Sequence of chain 2.A:
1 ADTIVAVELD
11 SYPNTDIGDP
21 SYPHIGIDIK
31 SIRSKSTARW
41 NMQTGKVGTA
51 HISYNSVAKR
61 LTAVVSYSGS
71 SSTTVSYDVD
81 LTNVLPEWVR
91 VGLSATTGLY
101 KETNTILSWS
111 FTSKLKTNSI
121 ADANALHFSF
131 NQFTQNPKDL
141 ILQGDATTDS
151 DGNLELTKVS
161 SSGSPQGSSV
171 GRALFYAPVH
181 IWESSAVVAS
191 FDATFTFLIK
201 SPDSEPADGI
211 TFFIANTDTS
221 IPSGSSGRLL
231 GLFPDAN

Binding-site contacts:
Ligand atom C10 contacts residue LEU99 of chain 2.A at 3.8 Å (hydrophobic).
Ligand atom N1 contacts residue TYR12 of chain 2.A at 3.5 Å (h-bond).
Ligand atom C3 contacts residue ASN14 of chain 2.A at 4.2 Å.
Ligand atom C11 contacts residue TYR100 of chain 2.A at 4.1 Å (hydrophobic).
Ligand atom O4 contacts residue ARG228 of chain 2.A at 3.2 Å (salt-bridge).
Ligand atom C8 contacts residue LEU99 of chain 2.A at 3.6 Å (hydrophobic).
Ligand atom C4 contacts residue ASN14 of chain 2.A at 4.0 Å.
Ligand atom O4 contacts residue GLY227 of chain 2.A at 4.0 Å.
Ligand atom C5 contacts residue LEU99 of chain 2.A at 4.1 Å (hydrophobic).
Ligand atom C1 contacts residue LEU99 of chain 2.A at 3.7 Å (hydrophobic).
Ligand atom O3 contacts residue ARG228 of chain 2.A at 3.0 Å (salt-bridge).
Ligand atom O5 contacts residue TYR100 of chain 2.A at 4.1 Å.
Ligand atom O6 contacts residue ASP208 of chain 2.A at 2.4 Å (salt-bridge).
Ligand atom C4 contacts residue ARG228 of chain 2.A at 3.7 Å.
Ligand atom C13 contacts residue LEU99 of chain 2.A at 3.7 Å (hydrophobic).
Ligand atom C6 contacts residue ALA207 of chain 2.A at 3.5 Å (hydrophobic).
Ligand atom C11 contacts residue TYR12 of chain 2.A at 3.3 Å (hydrophobic).
Ligand atom C3 contacts residue ARG228 of chain 2.A at 3.9 Å.
Ligand atom O4 contacts residue ASN14 of chain 2.A at 2.8 Å (h-bond).
Ligand atom O3 contacts residue GLY227 of chain 2.A at 3.8 Å.
Ligand atom O4 contacts residue ASP208 of chain 2.A at 2.4 Å (salt-bridge).
Ligand atom O6 contacts residue LEU99 of chain 2.A at 3.2 Å (h-bond).
Ligand atom C12 contacts residue LEU99 of chain 2.A at 3.5 Å (hydrophobic).
Ligand atom O2 contacts residue LEU99 of chain 2.A at 3.5 Å (h-bond).
Ligand atom C6 contacts residue LEU99 of chain 2.A at 4.1 Å (hydrophobic).
Ligand atom O6 contacts residue GLY98 of chain 2.A at 3.3 Å.
Ligand atom O5 contacts residue LEU99 of chain 2.A at 3.1 Å (h-bond).
Ligand atom C14 contacts residue LEU99 of chain 2.A at 3.5 Å (hydrophobic).
Ligand atom N1 contacts residue TYR100 of chain 2.A at 3.7 Å.
Ligand atom N1 contacts residue LEU99 of chain 2.A at 4.0 Å.
Ligand atom C6 contacts residue TYR100 of chain 2.A at 3.9 Å (hydrophobic).
Ligand atom O2 contacts residue GLY98 of chain 2.A at 3.7 Å.
Ligand atom C5 contacts residue ASP208 of chain 2.A at 3.7 Å.
Ligand atom O6 contacts residue TYR100 of chain 2.A at 3.1 Å (h-bond).
Ligand atom C6 contacts residue ASP208 of chain 2.A at 3.2 Å.
Ligand atom C6 contacts residue TYR12 of chain 2.A at 4.0 Å (hydrophobic).
Ligand atom C4 contacts residue ASP208 of chain 2.A at 3.2 Å.
Ligand atom O6 contacts residue ALA207 of chain 2.A at 3.2 Å.
Ligand atom O4 contacts residue TYR12 of chain 2.A at 4.0 Å.
Ligand atom C9 contacts residue LEU99 of chain 2.A at 3.5 Å (hydrophobic).

This small molecule binds to this protein.
Small molecule (SMILES): OC[C@H]1O[C@H](Oc2c[nH]c3ccc(Br)c(Cl)c23)[C@@H](O)[C@@H](O)[C@@H]1O